This small molecule binds to this protein.
Small molecule (SMILES): CC(=O)N[C@@H]1[C@@H](O)[C@H](O)[C@@H](CO)O[C@H]1O

Binding-site contacts:
Ligand atom C7 contacts residue ASN171 of chain 1.C at 3.8 Å.
Ligand atom C8 contacts residue ILE169 of chain 1.C at 3.4 Å (hydrophobic).
Ligand atom N2 contacts residue ASN171 of chain 1.C at 2.9 Å (h-bond).
Ligand atom C3 contacts residue ASN171 of chain 1.C at 3.8 Å.
Ligand atom C2 contacts residue ASN171 of chain 1.C at 2.4 Å.
Ligand atom C8 contacts residue ARG170 of chain 1.C at 4.1 Å.
Ligand atom O5 contacts residue ASN171 of chain 1.C at 2.4 Å (h-bond).
Ligand atom C4 contacts residue ASN171 of chain 1.C at 4.2 Å.
Ligand atom O7 contacts residue ASN171 of chain 1.C at 4.2 Å.
Ligand atom C5 contacts residue ASN171 of chain 1.C at 3.7 Å.
Ligand atom N2 contacts residue ILE169 of chain 1.C at 4.1 Å.
Ligand atom C7 contacts residue ILE169 of chain 1.C at 4.3 Å (hydrophobic).
Ligand atom C1 contacts residue ASN171 of chain 1.C at 1.4 Å.

Sequence of chain 1.C:
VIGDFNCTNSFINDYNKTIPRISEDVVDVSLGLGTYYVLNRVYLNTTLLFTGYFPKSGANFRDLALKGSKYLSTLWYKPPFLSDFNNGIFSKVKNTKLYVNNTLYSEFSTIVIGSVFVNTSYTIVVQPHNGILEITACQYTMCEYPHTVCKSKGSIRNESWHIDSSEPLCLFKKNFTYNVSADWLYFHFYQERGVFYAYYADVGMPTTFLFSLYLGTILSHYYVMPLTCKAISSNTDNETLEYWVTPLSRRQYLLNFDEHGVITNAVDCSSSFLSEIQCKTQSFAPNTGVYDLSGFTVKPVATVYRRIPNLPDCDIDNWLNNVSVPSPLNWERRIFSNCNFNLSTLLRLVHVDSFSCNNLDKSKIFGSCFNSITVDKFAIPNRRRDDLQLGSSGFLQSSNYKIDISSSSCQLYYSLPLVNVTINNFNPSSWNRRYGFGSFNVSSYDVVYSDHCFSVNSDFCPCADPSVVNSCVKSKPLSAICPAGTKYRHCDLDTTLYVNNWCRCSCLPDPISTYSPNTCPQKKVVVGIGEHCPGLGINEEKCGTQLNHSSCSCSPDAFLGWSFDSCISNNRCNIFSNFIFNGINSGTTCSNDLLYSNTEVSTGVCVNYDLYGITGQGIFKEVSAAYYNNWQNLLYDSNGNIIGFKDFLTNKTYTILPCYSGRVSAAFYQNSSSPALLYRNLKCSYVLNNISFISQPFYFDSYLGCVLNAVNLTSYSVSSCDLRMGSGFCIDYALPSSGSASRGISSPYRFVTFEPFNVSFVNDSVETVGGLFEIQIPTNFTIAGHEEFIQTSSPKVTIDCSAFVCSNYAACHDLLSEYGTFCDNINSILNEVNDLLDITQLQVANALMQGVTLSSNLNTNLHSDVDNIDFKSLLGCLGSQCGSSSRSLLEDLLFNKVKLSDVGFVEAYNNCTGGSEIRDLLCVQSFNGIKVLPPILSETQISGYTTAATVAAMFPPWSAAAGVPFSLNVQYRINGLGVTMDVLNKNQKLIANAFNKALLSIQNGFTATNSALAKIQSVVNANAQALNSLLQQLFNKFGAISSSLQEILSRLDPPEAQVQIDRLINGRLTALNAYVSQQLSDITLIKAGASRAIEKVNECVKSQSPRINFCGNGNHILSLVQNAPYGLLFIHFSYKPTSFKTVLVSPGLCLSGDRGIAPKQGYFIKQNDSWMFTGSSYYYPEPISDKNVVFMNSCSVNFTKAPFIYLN